Sequence of chain 1.A:
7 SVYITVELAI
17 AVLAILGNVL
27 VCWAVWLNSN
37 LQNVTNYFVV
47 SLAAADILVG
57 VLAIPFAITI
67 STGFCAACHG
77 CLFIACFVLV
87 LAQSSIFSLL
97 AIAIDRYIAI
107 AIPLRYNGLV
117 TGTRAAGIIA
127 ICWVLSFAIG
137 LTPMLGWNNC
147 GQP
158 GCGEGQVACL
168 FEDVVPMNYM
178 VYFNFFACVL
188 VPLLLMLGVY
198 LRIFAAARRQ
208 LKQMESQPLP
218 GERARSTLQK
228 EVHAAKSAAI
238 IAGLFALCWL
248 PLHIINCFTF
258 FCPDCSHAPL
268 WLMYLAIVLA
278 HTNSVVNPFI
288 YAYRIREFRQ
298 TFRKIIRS

The protein below binds the small molecule below.
Small molecule (SMILES): Nc1nc(NCCc2ccc(O)cc2)nc2nc(-c3ccco3)nn12

Binding-site contacts:
Ligand atom N10 contacts residue PHE168 of chain 1.A at 3.8 Å.
Ligand atom O25 contacts residue ASN253 of chain 1.A at 3.1 Å (h-bond).
Ligand atom N15 contacts residue MET270 of chain 1.A at 3.9 Å.
Ligand atom C1 contacts residue SER67 of chain 1.A at 3.8 Å.
Ligand atom C22 contacts residue LEU249 of chain 1.A at 3.5 Å (hydrophobic).
Ligand atom C2 contacts residue TYR271 of chain 1.A at 3.2 Å (hydrophobic).
Ligand atom N17 contacts residue PHE168 of chain 1.A at 3.4 Å.
Ligand atom N12 contacts residue ILE274 of chain 1.A at 3.5 Å.
Ligand atom C3 contacts residue ALA63 of chain 1.A at 3.7 Å (hydrophobic).
Ligand atom C6 contacts residue SER67 of chain 1.A at 3.7 Å.
Ligand atom C20 contacts residue PHE168 of chain 1.A at 3.4 Å (hydrophobic).
Ligand atom O25 contacts residue LEU249 of chain 1.A at 3.3 Å.
Ligand atom C3 contacts residue SER67 of chain 1.A at 3.4 Å.
Ligand atom N17 contacts residue ASN253 of chain 1.A at 3.5 Å (h-bond).
Ligand atom N15 contacts residue ASN253 of chain 1.A at 3.6 Å (h-bond).
Ligand atom O4 contacts residue TYR271 of chain 1.A at 3.6 Å.
Ligand atom O4 contacts residue SER67 of chain 1.A at 3.8 Å.
Ligand atom C23 contacts residue MET177 of chain 1.A at 3.9 Å (hydrophobic).
Ligand atom C2 contacts residue SER67 of chain 1.A at 3.4 Å.
Ligand atom C24 contacts residue ASN253 of chain 1.A at 3.9 Å.
Ligand atom C20 contacts residue LEU249 of chain 1.A at 3.9 Å (hydrophobic).
Ligand atom O25 contacts residue MET177 of chain 1.A at 3.3 Å.
Ligand atom N19 contacts residue ILE274 of chain 1.A at 3.9 Å.
Ligand atom N10 contacts residue GLU169 of chain 1.A at 3.3 Å (salt-bridge).
Ligand atom C18 contacts residue PHE168 of chain 1.A at 3.2 Å (hydrophobic).
Ligand atom C21 contacts residue MET177 of chain 1.A at 3.6 Å (hydrophobic).
Ligand atom N13 contacts residue PHE168 of chain 1.A at 3.8 Å.
Ligand atom C14 contacts residue PHE168 of chain 1.A at 3.8 Å (hydrophobic).
Ligand atom C18 contacts residue ILE274 of chain 1.A at 3.7 Å (hydrophobic).
Ligand atom C24 contacts residue MET177 of chain 1.A at 3.5 Å (hydrophobic).
Ligand atom N16 contacts residue PHE168 of chain 1.A at 3.2 Å.
Ligand atom C5 contacts residue ALA63 of chain 1.A at 3.1 Å (hydrophobic).
Ligand atom C23 contacts residue LEU249 of chain 1.A at 3.6 Å (hydrophobic).
Ligand atom C24 contacts residue LEU249 of chain 1.A at 3.5 Å (hydrophobic).
Ligand atom C11 contacts residue PHE168 of chain 1.A at 3.5 Å (hydrophobic).
Ligand atom N19 contacts residue PHE168 of chain 1.A at 3.3 Å.
Ligand atom C5 contacts residue SER67 of chain 1.A at 3.4 Å.
Ligand atom N12 contacts residue PHE168 of chain 1.A at 3.3 Å.
Ligand atom C21 contacts residue LEU249 of chain 1.A at 3.3 Å (hydrophobic).
Ligand atom O4 contacts residue ALA63 of chain 1.A at 3.5 Å (h-bond).